Binding-site contacts:
Ligand atom C5 contacts residue TRP107 of chain 1.A at 3.5 Å (hydrophobic).
Ligand atom C12 contacts residue TYR62 of chain 1.A at 3.9 Å (hydrophobic).
Ligand atom C2 contacts residue TRP108 of chain 1.A at 3.4 Å (hydrophobic).
Ligand atom C7 contacts residue TRP107 of chain 1.A at 3.4 Å (hydrophobic).
Ligand atom C5 contacts residue TRP108 of chain 1.A at 3.3 Å (hydrophobic).
Ligand atom C9 contacts residue RBL1 of chain 1.F at 3.5 Å.
Ligand atom C2 contacts residue TYR62 of chain 1.A at 3.9 Å (hydrophobic).
Ligand atom C6 contacts residue ASP66 of chain 1.A at 3.4 Å.
Ligand atom C12 contacts residue TRP107 of chain 1.A at 3.6 Å (hydrophobic).
Ligand atom F2 contacts residue EDO1 of chain 1.G at 2.7 Å.
Ligand atom N7 contacts residue ALA111 of chain 1.A at 3.4 Å.
Ligand atom C10 contacts residue TYR62 of chain 1.A at 3.9 Å (hydrophobic).
Ligand atom C6 contacts residue TYR62 of chain 1.A at 3.8 Å (hydrophobic).
Ligand atom C8 contacts residue ALA111 of chain 1.A at 3.6 Å (hydrophobic).
Ligand atom C3 contacts residue ALA111 of chain 1.A at 3.8 Å (hydrophobic).
Ligand atom C3 contacts residue TRP107 of chain 1.A at 3.2 Å (hydrophobic).
Ligand atom N1 contacts residue TYR62 of chain 1.A at 3.9 Å.
Ligand atom O6 contacts residue EDO1 of chain 1.G at 3.1 Å.
Ligand atom N3 contacts residue LEU115 of chain 1.A at 3.9 Å.
Ligand atom N1 contacts residue LEU65 of chain 1.A at 3.6 Å.
Ligand atom N9 contacts residue TRP108 of chain 1.A at 3.8 Å.
Ligand atom C4 contacts residue TYR62 of chain 1.A at 3.5 Å (hydrophobic).
Ligand atom O6 contacts residue ASP66 of chain 1.A at 3.4 Å (salt-bridge).
Ligand atom C11 contacts residue EDO1 of chain 1.G at 3.9 Å.
Ligand atom C8 contacts residue TYR62 of chain 1.A at 3.7 Å (hydrophobic).
Ligand atom O6 contacts residue LEU79 of chain 1.A at 3.7 Å.
Ligand atom N9 contacts residue TYR62 of chain 1.A at 3.6 Å.
Ligand atom N1 contacts residue ASP66 of chain 1.A at 2.6 Å (salt-bridge).
Ligand atom C9 contacts residue TYR62 of chain 1.A at 3.8 Å (hydrophobic).
Ligand atom F1 contacts residue TYR62 of chain 1.A at 3.8 Å.
Ligand atom N3 contacts residue TYR62 of chain 1.A at 3.6 Å.
Ligand atom F1 contacts residue RBL1 of chain 1.F at 3.4 Å.
Ligand atom F2 contacts residue TYR62 of chain 1.A at 3.9 Å.
Ligand atom N4 contacts residue ASP66 of chain 1.A at 2.6 Å (salt-bridge).
Ligand atom C9 contacts residue TRP108 of chain 1.A at 3.5 Å (hydrophobic).
Ligand atom N9 contacts residue HIS112 of chain 1.A at 3.8 Å.
Ligand atom N1 contacts residue LEU115 of chain 1.A at 3.8 Å.
Ligand atom C1 contacts residue ASP66 of chain 1.A at 3.5 Å.
Ligand atom C2 contacts residue ALA111 of chain 1.A at 3.8 Å (hydrophobic).
Ligand atom C9 contacts residue TRP107 of chain 1.A at 3.7 Å (hydrophobic).

The small molecule below binds the protein below.
Small molecule (SMILES): Nc1nc(O)c2c(n1)[nH]c[n+]2Cc1ccc(F)c(F)c1

Sequence of chain 1.A:
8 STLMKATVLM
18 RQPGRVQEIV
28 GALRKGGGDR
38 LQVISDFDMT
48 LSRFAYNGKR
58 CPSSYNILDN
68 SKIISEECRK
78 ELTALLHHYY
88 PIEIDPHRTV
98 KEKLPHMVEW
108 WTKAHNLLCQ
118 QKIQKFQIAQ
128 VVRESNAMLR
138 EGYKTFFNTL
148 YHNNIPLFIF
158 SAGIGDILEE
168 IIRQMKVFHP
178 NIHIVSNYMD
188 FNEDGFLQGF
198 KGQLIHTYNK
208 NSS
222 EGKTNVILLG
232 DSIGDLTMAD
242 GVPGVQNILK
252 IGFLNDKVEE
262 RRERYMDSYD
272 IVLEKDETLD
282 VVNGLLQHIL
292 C